Sequence of chain 1.A:
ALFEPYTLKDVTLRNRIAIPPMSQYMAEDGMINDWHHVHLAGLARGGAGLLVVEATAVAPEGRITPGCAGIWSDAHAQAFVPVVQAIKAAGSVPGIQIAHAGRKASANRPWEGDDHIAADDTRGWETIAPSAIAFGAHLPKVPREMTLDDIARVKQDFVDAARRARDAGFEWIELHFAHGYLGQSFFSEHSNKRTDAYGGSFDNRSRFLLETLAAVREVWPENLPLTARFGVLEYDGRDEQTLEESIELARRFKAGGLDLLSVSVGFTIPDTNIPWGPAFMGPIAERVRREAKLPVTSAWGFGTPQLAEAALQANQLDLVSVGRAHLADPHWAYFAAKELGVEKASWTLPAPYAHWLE

Binding-site contacts:
Ligand atom C2 contacts residue HIS181 of chain 1.A at 4.0 Å.
Ligand atom C4 contacts residue ALA301 of chain 1.A at 4.1 Å (hydrophobic).
Ligand atom O6 contacts residue FMN1 of chain 1.J at 3.5 Å (h-bond).
Ligand atom O6 contacts residue ALA301 of chain 1.A at 4.3 Å.
Ligand atom O5 contacts residue ARG231 of chain 1.A at 4.1 Å.
Ligand atom C4 contacts residue SER266 of chain 1.A at 4.0 Å.
Ligand atom C1 contacts residue TRP278 of chain 1.A at 4.4 Å (hydrophobic).
Ligand atom C4 contacts residue PHE282 of chain 1.A at 4.4 Å (hydrophobic).
Ligand atom C3 contacts residue ALA301 of chain 1.A at 4.2 Å (hydrophobic).
Ligand atom C3 contacts residue SER266 of chain 1.A at 3.6 Å.
Ligand atom C2 contacts residue PHE269 of chain 1.A at 4.1 Å (hydrophobic).
Ligand atom C4 contacts residue TRP302 of chain 1.A at 3.9 Å (hydrophobic).
Ligand atom C2 contacts residue SER266 of chain 1.A at 3.7 Å.
Ligand atom C1 contacts residue TRP302 of chain 1.A at 3.5 Å (hydrophobic).
Ligand atom O5 contacts residue FMN1 of chain 1.J at 2.7 Å (h-bond).
Ligand atom C4 contacts residue TRP278 of chain 1.A at 4.4 Å (hydrophobic).
Ligand atom C1 contacts residue PHE269 of chain 1.A at 4.2 Å (hydrophobic).
Ligand atom O6 contacts residue SER266 of chain 1.A at 2.7 Å (h-bond).
Ligand atom O6 contacts residue HIS181 of chain 1.A at 4.2 Å.
Ligand atom C3 contacts residue FMN1 of chain 1.J at 3.5 Å.
Ligand atom O5 contacts residue SER266 of chain 1.A at 3.8 Å.
Ligand atom O6 contacts residue ARG231 of chain 1.A at 3.5 Å (salt-bridge).
Ligand atom C1 contacts residue FMN1 of chain 1.J at 3.9 Å.
Ligand atom C4 contacts residue MET283 of chain 1.A at 4.2 Å (hydrophobic).
Ligand atom C2 contacts residue FMN1 of chain 1.J at 3.6 Å.
Ligand atom C3 contacts residue TRP302 of chain 1.A at 4.2 Å (hydrophobic).
Ligand atom O5 contacts residue HIS181 of chain 1.A at 3.4 Å.

The protein below binds the small molecule below.
Small molecule (SMILES): C[C@@H](O)[C@@H](C)O